Sequence of chain 1.F:
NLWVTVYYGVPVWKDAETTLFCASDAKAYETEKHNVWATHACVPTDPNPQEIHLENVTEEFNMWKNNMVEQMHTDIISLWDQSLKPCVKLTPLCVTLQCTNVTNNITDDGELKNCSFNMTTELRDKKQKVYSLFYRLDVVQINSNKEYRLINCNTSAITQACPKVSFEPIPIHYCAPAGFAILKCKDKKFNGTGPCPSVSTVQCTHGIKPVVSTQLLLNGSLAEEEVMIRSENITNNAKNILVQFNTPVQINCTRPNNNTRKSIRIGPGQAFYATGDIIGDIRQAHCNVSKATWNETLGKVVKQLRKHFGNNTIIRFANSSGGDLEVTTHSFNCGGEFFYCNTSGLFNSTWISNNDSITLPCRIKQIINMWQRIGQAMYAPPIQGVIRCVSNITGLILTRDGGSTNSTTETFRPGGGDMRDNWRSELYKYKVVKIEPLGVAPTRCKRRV

A protein and the small-molecule ligand that binds it are described below.
Small molecule (SMILES): CC(=O)N[C@H]1[C@H](O[C@H]2[C@H](O)[C@@H](NC(C)=O)CO[C@@H]2CO)O[C@H](CO)[C@@H](O)[C@@H]1O

Binding-site contacts:
Ligand atom O6 contacts residue ILE292 of chain 1.F at 4.3 Å.
Ligand atom N2 contacts residue GLY409 of chain 1.F at 4.2 Å.
Ligand atom O5 contacts residue ILE292 of chain 1.F at 3.3 Å.
Ligand atom N2 contacts residue ASN271 of chain 1.F at 2.9 Å (h-bond).
Ligand atom C5 contacts residue ASN271 of chain 1.F at 3.6 Å.
Ligand atom C8 contacts residue ASN271 of chain 1.F at 4.2 Å.
Ligand atom C3 contacts residue ASN271 of chain 1.F at 3.8 Å.
Ligand atom O5 contacts residue ASN271 of chain 1.F at 2.3 Å (h-bond).
Ligand atom C1 contacts residue ASN271 of chain 1.F at 1.4 Å.
Ligand atom C8 contacts residue GLY409 of chain 1.F at 3.6 Å.
Ligand atom C8 contacts residue GLN408 of chain 1.F at 3.8 Å.
Ligand atom C7 contacts residue ASN271 of chain 1.F at 3.8 Å.
Ligand atom C4 contacts residue ASN271 of chain 1.F at 4.2 Å.
Ligand atom C5 contacts residue ILE292 of chain 1.F at 3.8 Å (hydrophobic).
Ligand atom O7 contacts residue ILE292 of chain 1.F at 4.5 Å.
Ligand atom C6 contacts residue ILE292 of chain 1.F at 3.8 Å (hydrophobic).
Ligand atom C1 contacts residue ILE292 of chain 1.F at 3.8 Å (hydrophobic).
Ligand atom C2 contacts residue ASN271 of chain 1.F at 2.5 Å.
Ligand atom C7 contacts residue GLY409 of chain 1.F at 4.0 Å.